Binding-site contacts:
Ligand atom O4 contacts residue LYS123 of chain 1.F at 3.7 Å.
Ligand atom C8 contacts residue HIS153 of chain 1.F at 3.5 Å.
Ligand atom O6 contacts residue ILE236 of chain 1.F at 3.7 Å.
Ligand atom O4 contacts residue GLY124 of chain 1.F at 3.9 Å.
Ligand atom O4 contacts residue LYS123 of chain 1.F at 3.7 Å.
Ligand atom C6 contacts residue LEU149 of chain 1.F at 3.7 Å (hydrophobic).
Ligand atom C4 contacts residue LEU149 of chain 1.F at 4.0 Å (hydrophobic).
Ligand atom C3 contacts residue GLY125 of chain 1.F at 3.9 Å.
Ligand atom C6 contacts residue ASN240 of chain 1.F at 3.8 Å.
Ligand atom O6 contacts residue GLY235 of chain 1.F at 4.0 Å.
Ligand atom C2 contacts residue ILE236 of chain 1.F at 3.9 Å (hydrophobic).
Ligand atom C4 contacts residue GLY125 of chain 1.F at 3.7 Å.
Ligand atom C1 contacts residue ASN240 of chain 1.F at 3.8 Å.
Ligand atom C5 contacts residue THR237 of chain 1.F at 3.8 Å.
Ligand atom C2 contacts residue ASN151 of chain 1.F at 3.8 Å.
Ligand atom O3 contacts residue GLY124 of chain 1.F at 3.5 Å.
Ligand atom O2 contacts residue ILE236 of chain 1.F at 3.8 Å.
Ligand atom O2 contacts residue ASN151 of chain 1.F at 3.5 Å (h-bond).
Ligand atom O3 contacts residue GLY125 of chain 1.F at 3.0 Å (h-bond).
Ligand atom O3 contacts residue ASP122 of chain 1.F at 2.7 Å (salt-bridge).
Ligand atom O2 contacts residue ASN240 of chain 1.F at 2.6 Å (h-bond).
Ligand atom O6 contacts residue TYR150 of chain 1.F at 3.8 Å.
Ligand atom C4 contacts residue ASP122 of chain 1.F at 3.8 Å.
Ligand atom C6 contacts residue THR237 of chain 1.F at 3.7 Å.
Ligand atom O4 contacts residue ASP122 of chain 1.F at 2.7 Å (salt-bridge).
Ligand atom C3 contacts residue ASN240 of chain 1.F at 3.7 Å.
Ligand atom O5 contacts residue ILE236 of chain 1.F at 4.0 Å.
Ligand atom O7 contacts residue ASN151 of chain 1.F at 3.1 Å (h-bond).
Ligand atom O4 contacts residue GLY125 of chain 1.F at 3.0 Å (h-bond).
Ligand atom C2 contacts residue ASN240 of chain 1.F at 3.5 Å.
Ligand atom O6 contacts residue ILE236 of chain 1.F at 3.3 Å.
Ligand atom C6 contacts residue TYR150 of chain 1.F at 3.8 Å (hydrophobic).
Ligand atom O4 contacts residue LEU126 of chain 1.F at 3.7 Å.
Ligand atom C3 contacts residue ASP122 of chain 1.F at 3.3 Å.
Ligand atom O6 contacts residue THR237 of chain 1.F at 3.1 Å (h-bond).
Ligand atom C4 contacts residue ILE236 of chain 1.F at 3.9 Å (hydrophobic).
Ligand atom C6 contacts residue TRP154 of chain 1.F at 3.5 Å (hydrophobic).
Ligand atom O7 contacts residue VAL152 of chain 1.F at 4.1 Å.
Ligand atom C1 contacts residue ASN151 of chain 1.F at 4.1 Å.
Ligand atom O5 contacts residue LEU149 of chain 1.F at 4.0 Å.

Sequence of chain 1.F:
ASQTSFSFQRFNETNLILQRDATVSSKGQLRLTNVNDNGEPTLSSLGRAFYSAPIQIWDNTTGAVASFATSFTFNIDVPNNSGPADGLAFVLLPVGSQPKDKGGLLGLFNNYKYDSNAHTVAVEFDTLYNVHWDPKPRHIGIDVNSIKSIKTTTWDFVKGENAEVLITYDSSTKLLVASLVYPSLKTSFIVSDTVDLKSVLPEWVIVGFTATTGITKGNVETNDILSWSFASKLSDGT

A protein and the small-molecule ligand that binds it are described below.
Small molecule (SMILES): CC(=O)N[C@H]1[C@H](O[C@@H]2[C@@H](OC[C@H]3O[C@@H](O[C@H]4[C@H](O)[C@@H](NC(C)=O)CO[C@@H]4CO)[C@@H](O)[C@@H](O[C@H]4O[C@H](CO)[C@@H](O)[C@H](O)[C@@H]4O[C@@H]4O[C@H](CO)[C@@H](O)[C@H](O)[C@H]4NC(C)=O)[C@@H]3O[C@@H]3O[C@H](CO)[C@@H](O)[C@H](O)[C@H]3NC(C)=O)O[C@H](CO)[C@@H](O)[C@@H]2O)O[C@H](CO)[C@@H](O[C@@H]2O[C@H](CO)[C@H](O)[C@H](O)[C@H]2O)[C@@H]1O